Sequence of chain 2.A:
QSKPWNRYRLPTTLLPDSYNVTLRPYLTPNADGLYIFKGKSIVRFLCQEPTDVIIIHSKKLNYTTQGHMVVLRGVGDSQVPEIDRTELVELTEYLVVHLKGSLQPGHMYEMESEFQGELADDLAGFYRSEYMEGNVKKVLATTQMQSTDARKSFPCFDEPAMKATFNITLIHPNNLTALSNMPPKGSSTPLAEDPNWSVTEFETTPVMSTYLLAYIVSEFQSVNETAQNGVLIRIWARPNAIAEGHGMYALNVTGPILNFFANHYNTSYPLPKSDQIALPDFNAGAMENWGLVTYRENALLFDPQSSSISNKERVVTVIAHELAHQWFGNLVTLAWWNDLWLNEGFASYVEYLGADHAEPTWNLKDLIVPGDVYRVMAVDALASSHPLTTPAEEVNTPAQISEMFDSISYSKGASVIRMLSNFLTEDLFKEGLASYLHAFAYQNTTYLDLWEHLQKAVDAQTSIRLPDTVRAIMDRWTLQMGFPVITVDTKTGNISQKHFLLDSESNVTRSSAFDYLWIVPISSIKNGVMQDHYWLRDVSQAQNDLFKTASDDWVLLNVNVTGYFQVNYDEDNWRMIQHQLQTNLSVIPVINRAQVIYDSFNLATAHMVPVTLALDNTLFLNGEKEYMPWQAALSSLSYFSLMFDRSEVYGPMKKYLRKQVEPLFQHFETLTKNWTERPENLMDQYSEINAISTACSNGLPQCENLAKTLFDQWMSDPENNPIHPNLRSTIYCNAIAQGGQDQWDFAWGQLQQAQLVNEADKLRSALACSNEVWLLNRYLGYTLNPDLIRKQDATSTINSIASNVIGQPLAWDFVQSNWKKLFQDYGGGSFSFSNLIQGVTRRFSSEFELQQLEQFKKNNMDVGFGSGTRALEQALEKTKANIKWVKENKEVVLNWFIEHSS

This protein binds this small molecule.
Small molecule (SMILES): CC(=O)N[C@H]1[C@H](O[C@H]2[C@H](O)[C@@H](NC(C)=O)CO[C@@H]2CO)O[C@H](CO)[C@@H](O)[C@@H]1O

Binding-site contacts:
Ligand atom O7 contacts residue GLN116 of chain 2.A at 3.0 Å (h-bond).
Ligand atom N2 contacts residue ASN62 of chain 2.A at 2.8 Å (h-bond).
Ligand atom C8 contacts residue GLN116 of chain 2.A at 4.2 Å.
Ligand atom O7 contacts residue ASN62 of chain 2.A at 3.5 Å (h-bond).
Ligand atom C3 contacts residue ASN62 of chain 2.A at 3.7 Å.
Ligand atom C5 contacts residue ASN62 of chain 2.A at 3.6 Å.
Ligand atom C8 contacts residue ASN62 of chain 2.A at 4.5 Å.
Ligand atom C7 contacts residue GLN116 of chain 2.A at 4.0 Å.
Ligand atom C8 contacts residue GLY117 of chain 2.A at 3.3 Å.
Ligand atom C7 contacts residue ASN62 of chain 2.A at 3.3 Å.
Ligand atom O5 contacts residue ASN62 of chain 2.A at 2.3 Å (h-bond).
Ligand atom O3 contacts residue LEU34 of chain 2.A at 4.4 Å.
Ligand atom C8 contacts residue ILE36 of chain 2.A at 3.8 Å (hydrophobic).
Ligand atom C8 contacts residue GLU118 of chain 2.A at 3.5 Å.
Ligand atom C2 contacts residue ASN62 of chain 2.A at 2.4 Å.
Ligand atom C4 contacts residue ASN62 of chain 2.A at 4.2 Å.
Ligand atom C1 contacts residue ASN62 of chain 2.A at 1.4 Å.